Binding-site contacts:
Ligand atom O5 contacts residue ASN1074 of chain 1.A at 2.4 Å (h-bond).
Ligand atom C3 contacts residue ASN1074 of chain 1.A at 3.8 Å.
Ligand atom O5 contacts residue ALA706 of chain 1.A at 3.9 Å.
Ligand atom C8 contacts residue LYS1073 of chain 1.A at 4.0 Å.
Ligand atom C2 contacts residue ASN1074 of chain 1.A at 2.5 Å.
Ligand atom C5 contacts residue ASN1074 of chain 1.A at 3.7 Å.
Ligand atom C5 contacts residue ALA706 of chain 1.A at 3.4 Å (hydrophobic).
Ligand atom C7 contacts residue GLU1072 of chain 1.A at 4.4 Å.
Ligand atom C6 contacts residue ALA706 of chain 1.A at 3.5 Å (hydrophobic).
Ligand atom C8 contacts residue ASN1074 of chain 1.A at 4.3 Å.
Ligand atom O7 contacts residue ASN1074 of chain 1.A at 4.3 Å.
Ligand atom C1 contacts residue ASN1074 of chain 1.A at 1.4 Å.
Ligand atom C8 contacts residue GLU1072 of chain 1.A at 3.0 Å.
Ligand atom C7 contacts residue ASN1074 of chain 1.A at 3.8 Å.
Ligand atom O6 contacts residue ALA706 of chain 1.A at 4.0 Å.
Ligand atom C4 contacts residue ASN1074 of chain 1.A at 4.2 Å.
Ligand atom N2 contacts residue ASN1074 of chain 1.A at 2.9 Å (h-bond).
Ligand atom C1 contacts residue GLN895 of chain 1.B at 4.4 Å.

Sequence of chain 1.A:
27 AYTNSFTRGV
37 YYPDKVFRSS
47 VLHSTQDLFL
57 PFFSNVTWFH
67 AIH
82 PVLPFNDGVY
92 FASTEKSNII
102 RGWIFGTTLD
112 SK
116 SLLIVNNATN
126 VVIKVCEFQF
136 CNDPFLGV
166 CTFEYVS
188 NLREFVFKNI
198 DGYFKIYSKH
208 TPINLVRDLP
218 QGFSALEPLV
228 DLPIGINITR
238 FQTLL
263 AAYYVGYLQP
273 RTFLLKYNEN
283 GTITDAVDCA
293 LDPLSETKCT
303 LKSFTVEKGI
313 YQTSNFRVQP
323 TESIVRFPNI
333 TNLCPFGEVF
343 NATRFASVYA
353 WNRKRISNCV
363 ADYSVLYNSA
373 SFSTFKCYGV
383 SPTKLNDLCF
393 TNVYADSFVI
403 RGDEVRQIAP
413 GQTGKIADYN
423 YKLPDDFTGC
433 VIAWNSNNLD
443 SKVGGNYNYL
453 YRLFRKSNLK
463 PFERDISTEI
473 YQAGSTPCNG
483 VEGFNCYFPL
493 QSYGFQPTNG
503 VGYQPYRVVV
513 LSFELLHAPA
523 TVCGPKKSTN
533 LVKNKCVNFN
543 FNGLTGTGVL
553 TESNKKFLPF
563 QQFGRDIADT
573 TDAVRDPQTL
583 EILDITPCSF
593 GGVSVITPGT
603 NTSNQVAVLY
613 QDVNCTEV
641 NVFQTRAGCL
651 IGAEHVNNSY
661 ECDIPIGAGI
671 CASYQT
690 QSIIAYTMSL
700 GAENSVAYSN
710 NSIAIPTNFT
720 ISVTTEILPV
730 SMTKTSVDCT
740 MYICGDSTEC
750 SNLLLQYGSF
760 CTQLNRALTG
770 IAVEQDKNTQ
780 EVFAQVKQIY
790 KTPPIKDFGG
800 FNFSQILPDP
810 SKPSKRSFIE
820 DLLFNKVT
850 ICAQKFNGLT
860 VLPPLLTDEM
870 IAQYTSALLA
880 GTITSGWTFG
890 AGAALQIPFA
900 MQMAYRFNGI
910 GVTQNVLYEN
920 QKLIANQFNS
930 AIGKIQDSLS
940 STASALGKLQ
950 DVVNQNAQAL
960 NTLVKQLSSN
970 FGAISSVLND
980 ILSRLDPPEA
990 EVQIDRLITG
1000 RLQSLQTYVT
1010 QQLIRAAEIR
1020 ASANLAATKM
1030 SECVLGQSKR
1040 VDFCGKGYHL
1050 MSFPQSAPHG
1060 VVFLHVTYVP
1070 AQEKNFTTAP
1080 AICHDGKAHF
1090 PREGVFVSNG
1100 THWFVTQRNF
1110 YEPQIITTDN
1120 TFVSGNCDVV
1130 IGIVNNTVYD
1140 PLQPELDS

Sequence of chain 1.B:
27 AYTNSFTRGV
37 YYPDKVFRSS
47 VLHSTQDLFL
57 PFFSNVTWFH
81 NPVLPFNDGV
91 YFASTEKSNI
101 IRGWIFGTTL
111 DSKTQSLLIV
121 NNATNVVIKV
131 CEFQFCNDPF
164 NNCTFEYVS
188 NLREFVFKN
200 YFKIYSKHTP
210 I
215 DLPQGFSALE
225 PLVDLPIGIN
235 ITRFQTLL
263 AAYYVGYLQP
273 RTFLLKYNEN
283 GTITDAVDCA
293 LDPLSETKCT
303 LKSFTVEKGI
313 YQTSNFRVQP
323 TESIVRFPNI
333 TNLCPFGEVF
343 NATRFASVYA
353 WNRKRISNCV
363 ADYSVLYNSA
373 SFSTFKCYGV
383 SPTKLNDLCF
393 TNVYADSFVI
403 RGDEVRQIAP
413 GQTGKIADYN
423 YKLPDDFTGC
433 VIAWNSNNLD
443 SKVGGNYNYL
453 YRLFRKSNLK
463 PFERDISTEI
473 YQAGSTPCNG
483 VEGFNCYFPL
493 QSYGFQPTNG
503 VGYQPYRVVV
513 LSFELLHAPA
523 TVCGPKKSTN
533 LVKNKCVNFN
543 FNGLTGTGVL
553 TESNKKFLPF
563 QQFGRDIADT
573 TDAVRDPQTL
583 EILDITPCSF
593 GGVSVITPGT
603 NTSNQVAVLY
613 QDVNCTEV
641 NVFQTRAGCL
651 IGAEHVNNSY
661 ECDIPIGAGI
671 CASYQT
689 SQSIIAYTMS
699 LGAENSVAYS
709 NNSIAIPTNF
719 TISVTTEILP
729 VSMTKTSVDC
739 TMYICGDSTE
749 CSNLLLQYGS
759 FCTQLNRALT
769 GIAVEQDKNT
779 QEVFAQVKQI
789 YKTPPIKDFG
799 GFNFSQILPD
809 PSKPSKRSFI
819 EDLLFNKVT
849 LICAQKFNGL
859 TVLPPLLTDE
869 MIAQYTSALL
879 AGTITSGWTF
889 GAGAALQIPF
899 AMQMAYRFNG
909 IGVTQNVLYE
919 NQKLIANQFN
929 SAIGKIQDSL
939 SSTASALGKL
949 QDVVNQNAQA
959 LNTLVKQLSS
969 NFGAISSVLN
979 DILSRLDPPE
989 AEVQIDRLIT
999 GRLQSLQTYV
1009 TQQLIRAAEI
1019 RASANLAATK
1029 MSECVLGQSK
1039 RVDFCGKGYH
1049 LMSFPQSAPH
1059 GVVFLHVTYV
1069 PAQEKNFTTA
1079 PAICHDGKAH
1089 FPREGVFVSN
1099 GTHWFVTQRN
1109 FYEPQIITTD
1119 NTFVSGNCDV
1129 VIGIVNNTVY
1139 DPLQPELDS

This protein binds this small molecule.
Small molecule (SMILES): CC(=O)N[C@@H]1[C@@H](O)[C@H](O)[C@@H](CO)O[C@H]1O